Sequence of chain 1.C:
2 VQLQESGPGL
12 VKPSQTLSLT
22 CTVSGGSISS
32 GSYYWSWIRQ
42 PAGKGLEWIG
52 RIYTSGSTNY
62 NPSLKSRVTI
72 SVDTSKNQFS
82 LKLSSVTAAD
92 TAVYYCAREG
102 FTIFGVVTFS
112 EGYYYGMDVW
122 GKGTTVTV

Binding-site contacts:
Ligand atom O3 contacts residue HIS299 of chain 1.A at 3.9 Å.
Ligand atom O7 contacts residue GLY106 of chain 1.C at 3.7 Å.
Ligand atom C5 contacts residue ILE104 of chain 1.C at 3.8 Å (hydrophobic).
Ligand atom C4 contacts residue GLY106 of chain 1.C at 3.9 Å.
Ligand atom C5 contacts residue ASN301 of chain 1.A at 3.6 Å.
Ligand atom C1 contacts residue SER381 of chain 1.A at 4.1 Å.
Ligand atom O5 contacts residue ASN301 of chain 1.A at 2.4 Å (h-bond).
Ligand atom C3 contacts residue ILE104 of chain 1.C at 4.0 Å (hydrophobic).
Ligand atom C2 contacts residue HIS299 of chain 1.A at 3.9 Å.
Ligand atom C1 contacts residue ASN301 of chain 1.A at 1.4 Å.
Ligand atom O7 contacts residue VAL108 of chain 1.C at 3.0 Å (h-bond).
Ligand atom O5 contacts residue ILE383 of chain 1.A at 4.0 Å.
Ligand atom O7 contacts residue VAL107 of chain 1.C at 3.5 Å.
Ligand atom C8 contacts residue ASN265 of chain 1.A at 3.4 Å.
Ligand atom O7 contacts residue ARG412 of chain 1.A at 3.0 Å (salt-bridge).
Ligand atom C7 contacts residue ARG412 of chain 1.A at 3.6 Å.
Ligand atom C8 contacts residue ASN301 of chain 1.A at 3.9 Å.
Ligand atom C8 contacts residue VAL108 of chain 1.C at 3.6 Å (hydrophobic).
Ligand atom O5 contacts residue SER381 of chain 1.A at 3.1 Å (h-bond).
Ligand atom N2 contacts residue ASN301 of chain 1.A at 2.8 Å (h-bond).
Ligand atom C8 contacts residue THR267 of chain 1.A at 3.5 Å.
Ligand atom C6 contacts residue PHE105 of chain 1.C at 3.6 Å (hydrophobic).
Ligand atom C8 contacts residue ARG412 of chain 1.A at 3.5 Å.
Ligand atom O7 contacts residue ASN301 of chain 1.A at 3.8 Å.
Ligand atom O4 contacts residue PHE105 of chain 1.C at 3.5 Å.
Ligand atom C3 contacts residue ASN301 of chain 1.A at 3.6 Å.
Ligand atom C2 contacts residue ASN301 of chain 1.A at 2.4 Å.
Ligand atom O4 contacts residue ILE104 of chain 1.C at 4.0 Å.
Ligand atom C5 contacts residue SER381 of chain 1.A at 4.0 Å.
Ligand atom C5 contacts residue ILE383 of chain 1.A at 3.8 Å (hydrophobic).
Ligand atom C7 contacts residue ASN301 of chain 1.A at 3.3 Å.
Ligand atom O6 contacts residue SER381 of chain 1.A at 3.2 Å (h-bond).
Ligand atom C3 contacts residue HIS299 of chain 1.A at 3.8 Å.
Ligand atom C7 contacts residue HIS299 of chain 1.A at 3.9 Å.
Ligand atom N2 contacts residue HIS299 of chain 1.A at 3.0 Å (h-bond).
Ligand atom C8 contacts residue HIS299 of chain 1.A at 3.9 Å.
Ligand atom O6 contacts residue ILE383 of chain 1.A at 3.8 Å.
Ligand atom C2 contacts residue GLY106 of chain 1.C at 3.8 Å.
Ligand atom C6 contacts residue SER381 of chain 1.A at 3.8 Å.
Ligand atom C7 contacts residue VAL108 of chain 1.C at 3.9 Å (hydrophobic).

Sequence of chain 1.A:
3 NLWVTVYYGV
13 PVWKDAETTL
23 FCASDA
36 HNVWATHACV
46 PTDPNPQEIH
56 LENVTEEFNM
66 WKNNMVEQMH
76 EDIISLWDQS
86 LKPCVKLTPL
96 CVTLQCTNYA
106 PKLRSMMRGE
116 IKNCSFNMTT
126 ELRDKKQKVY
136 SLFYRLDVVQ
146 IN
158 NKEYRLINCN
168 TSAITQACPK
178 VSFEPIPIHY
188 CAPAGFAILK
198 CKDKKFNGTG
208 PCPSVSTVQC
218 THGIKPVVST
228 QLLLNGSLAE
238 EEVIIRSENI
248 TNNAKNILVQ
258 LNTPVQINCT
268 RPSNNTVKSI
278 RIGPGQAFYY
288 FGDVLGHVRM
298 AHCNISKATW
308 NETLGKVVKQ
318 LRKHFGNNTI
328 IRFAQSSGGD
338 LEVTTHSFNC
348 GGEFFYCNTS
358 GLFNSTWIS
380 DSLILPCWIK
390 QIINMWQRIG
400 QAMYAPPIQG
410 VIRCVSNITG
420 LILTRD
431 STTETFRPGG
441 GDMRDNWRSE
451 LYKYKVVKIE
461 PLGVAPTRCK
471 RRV

A small-molecule ligand and the protein it binds are described below.
Small molecule (SMILES): CC(=O)N[C@H]1[C@H](O[C@H]2[C@H](O)[C@@H](NC(C)=O)CO[C@@H]2CO)O[C@H](CO)[C@@H](O[C@@H]2O[C@H](CO[C@H]3O[C@H](CO)[C@@H](O)[C@H](O)[C@@H]3O)[C@@H](O)[C@H](O[C@H]3O[C@H](CO)[C@@H](O)[C@H](O)[C@@H]3O[C@H]3O[C@H](CO)[C@@H](O)[C@H](O)[C@@H]3O)[C@@H]2O)[C@@H]1O